Binding-site contacts:
Ligand atom O1 contacts residue TYR189 of chain 1.A at 2.5 Å (h-bond).
Ligand atom O5 contacts residue NDP1 of chain 1.K at 3.8 Å.
Ligand atom O6 contacts residue ARG132 of chain 1.A at 4.1 Å.
Ligand atom C2 contacts residue ASP185 of chain 1.A at 3.6 Å.
Ligand atom O2 contacts residue ARG172 of chain 1.A at 3.1 Å (salt-bridge).
Ligand atom O2 contacts residue LYS104 of chain 1.A at 3.1 Å (salt-bridge).
Ligand atom C6 contacts residue PRO263 of chain 1.A at 3.9 Å (hydrophobic).
Ligand atom O2 contacts residue ASP185 of chain 1.A at 2.8 Å (salt-bridge).
Ligand atom O1 contacts residue ASP185 of chain 1.A at 3.9 Å.
Ligand atom C1 contacts residue PHE163 of chain 1.A at 3.5 Å (hydrophobic).
Ligand atom C6 contacts residue PHE163 of chain 1.A at 4.1 Å (hydrophobic).
Ligand atom C5 contacts residue NDP1 of chain 1.K at 4.1 Å.
Ligand atom O5 contacts residue ARG132 of chain 1.A at 3.9 Å.
Ligand atom C2 contacts residue NDP1 of chain 1.K at 4.0 Å.
Ligand atom C6 contacts residue ASN248 of chain 1.A at 3.9 Å.
Ligand atom C3 contacts residue ARG172 of chain 1.A at 4.1 Å.
Ligand atom O6 contacts residue ASN248 of chain 1.A at 2.9 Å (h-bond).
Ligand atom O4 contacts residue SER266 of chain 1.A at 3.7 Å.
Ligand atom C1 contacts residue LYS104 of chain 1.A at 3.6 Å.
Ligand atom O6 contacts residue ASN248 of chain 1.A at 3.9 Å.
Ligand atom C6 contacts residue SER266 of chain 1.A at 3.7 Å.
Ligand atom C1 contacts residue TYR189 of chain 1.A at 3.4 Å (hydrophobic).
Ligand atom C6 contacts residue ARG132 of chain 1.A at 3.8 Å.
Ligand atom O5 contacts residue TYR189 of chain 1.A at 3.3 Å (h-bond).
Ligand atom C1 contacts residue NDP1 of chain 1.K at 3.2 Å.
Ligand atom O1 contacts residue NDP1 of chain 1.K at 3.2 Å.
Ligand atom O5 contacts residue PHE163 of chain 1.A at 3.2 Å.
Ligand atom O2 contacts residue NDP1 of chain 1.K at 3.4 Å.
Ligand atom C2 contacts residue LYS104 of chain 1.A at 3.6 Å.
Ligand atom C6 contacts residue GLY162 of chain 1.A at 4.0 Å.
Ligand atom O6 contacts residue ILE186 of chain 1.A at 3.7 Å.
Ligand atom O6 contacts residue PRO263 of chain 1.A at 3.7 Å.
Ligand atom O3 contacts residue PHE163 of chain 1.A at 3.5 Å.
Ligand atom C3 contacts residue ASP185 of chain 1.A at 3.9 Å.
Ligand atom C6 contacts residue TYR267 of chain 1.A at 3.9 Å (hydrophobic).
Ligand atom C2 contacts residue PHE163 of chain 1.A at 3.7 Å (hydrophobic).
Ligand atom O1 contacts residue LYS104 of chain 1.A at 2.6 Å (salt-bridge).
Ligand atom O3 contacts residue ARG172 of chain 1.A at 3.6 Å.
Ligand atom O3 contacts residue ASP185 of chain 1.A at 2.9 Å (salt-bridge).
Ligand atom C5 contacts residue TYR267 of chain 1.A at 3.7 Å (hydrophobic).

The small molecule below binds the protein below.
Small molecule (SMILES): OC[C@H]1O[C@H](O[C@H]2[C@H](O)[C@@H](O)[C@@H](O[C@H]3[C@H](O)[C@@H](O)[C@H](O)O[C@@H]3CO)O[C@@H]2CO)[C@H](O)[C@@H](O)[C@@H]1O

Sequence of chain 1.A:
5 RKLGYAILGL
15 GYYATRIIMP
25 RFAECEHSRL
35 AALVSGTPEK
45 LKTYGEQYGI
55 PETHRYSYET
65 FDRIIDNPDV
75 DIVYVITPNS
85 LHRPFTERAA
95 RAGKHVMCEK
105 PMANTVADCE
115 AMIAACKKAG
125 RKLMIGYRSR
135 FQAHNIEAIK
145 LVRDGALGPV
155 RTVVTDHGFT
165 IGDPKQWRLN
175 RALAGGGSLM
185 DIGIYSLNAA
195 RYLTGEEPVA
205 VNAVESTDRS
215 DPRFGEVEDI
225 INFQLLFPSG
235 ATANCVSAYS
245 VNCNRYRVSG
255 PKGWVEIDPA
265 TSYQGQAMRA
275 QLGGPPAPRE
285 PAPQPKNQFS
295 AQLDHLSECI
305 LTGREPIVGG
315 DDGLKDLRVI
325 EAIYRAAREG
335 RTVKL